Binding-site contacts:
Ligand atom O3 contacts residue VAL178 of chain 1.A at 3.9 Å.
Ligand atom N2 contacts residue ASN144 of chain 1.A at 2.9 Å (h-bond).
Ligand atom C8 contacts residue TRP12 of chain 1.A at 4.3 Å (hydrophobic).
Ligand atom O4 contacts residue ASN180 of chain 1.A at 3.0 Å (h-bond).
Ligand atom C6 contacts residue GLN121 of chain 1.A at 3.5 Å.
Ligand atom C5 contacts residue GLN121 of chain 1.A at 4.0 Å.
Ligand atom O4 contacts residue CYS122 of chain 1.A at 3.8 Å.
Ligand atom O2 contacts residue VAL178 of chain 1.A at 4.5 Å.
Ligand atom O7 contacts residue GLN121 of chain 1.A at 4.2 Å.
Ligand atom C8 contacts residue ASN144 of chain 1.A at 4.5 Å.
Ligand atom O2 contacts residue LEU123 of chain 1.A at 4.1 Å.
Ligand atom O4 contacts residue VAL178 of chain 1.A at 3.8 Å.
Ligand atom O5 contacts residue ASN144 of chain 1.A at 2.4 Å (h-bond).
Ligand atom C3 contacts residue ASN144 of chain 1.A at 3.8 Å.
Ligand atom O7 contacts residue ASN144 of chain 1.A at 3.4 Å (h-bond).
Ligand atom C4 contacts residue ASN180 of chain 1.A at 3.2 Å.
Ligand atom C5 contacts residue ASN144 of chain 1.A at 3.7 Å.
Ligand atom C6 contacts residue ASN180 of chain 1.A at 4.2 Å.
Ligand atom C7 contacts residue ASN144 of chain 1.A at 3.3 Å.
Ligand atom C2 contacts residue ASN144 of chain 1.A at 2.5 Å.
Ligand atom C3 contacts residue ASN180 of chain 1.A at 3.7 Å.
Ligand atom O4 contacts residue GLN121 of chain 1.A at 2.7 Å (h-bond).
Ligand atom C4 contacts residue CYS179 of chain 1.A at 4.3 Å (hydrophobic).
Ligand atom O3 contacts residue GLY181 of chain 1.A at 2.8 Å (h-bond).
Ligand atom O3 contacts residue CYS179 of chain 1.A at 3.6 Å.
Ligand atom O4 contacts residue CYS179 of chain 1.A at 3.5 Å.
Ligand atom O2 contacts residue TRP12 of chain 1.A at 4.2 Å.
Ligand atom C2 contacts residue LEU123 of chain 1.A at 4.3 Å (hydrophobic).
Ligand atom C1 contacts residue ARG5 of chain 1.A at 4.1 Å.
Ligand atom O5 contacts residue ARG5 of chain 1.A at 4.4 Å.
Ligand atom O5 contacts residue LEU123 of chain 1.A at 3.9 Å.
Ligand atom C3 contacts residue GLY181 of chain 1.A at 4.0 Å.
Ligand atom C2 contacts residue VAL178 of chain 1.A at 4.2 Å (hydrophobic).
Ligand atom C4 contacts residue ASN144 of chain 1.A at 4.2 Å.
Ligand atom O3 contacts residue ASN180 of chain 1.A at 2.9 Å (h-bond).
Ligand atom C1 contacts residue ASN144 of chain 1.A at 1.4 Å.
Ligand atom O5 contacts residue GLN121 of chain 1.A at 4.1 Å.
Ligand atom C1 contacts residue LEU123 of chain 1.A at 4.4 Å (hydrophobic).
Ligand atom C4 contacts residue GLN121 of chain 1.A at 3.8 Å.

Sequence of chain 1.A:
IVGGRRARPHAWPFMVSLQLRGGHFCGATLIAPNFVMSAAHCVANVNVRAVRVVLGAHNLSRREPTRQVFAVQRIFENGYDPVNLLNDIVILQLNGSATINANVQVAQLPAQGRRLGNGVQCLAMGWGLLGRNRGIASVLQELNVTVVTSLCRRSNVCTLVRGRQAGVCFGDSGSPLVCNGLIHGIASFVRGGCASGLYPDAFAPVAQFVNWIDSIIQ

A protein and the small-molecule ligand that binds it are described below.
Small molecule (SMILES): CC(=O)N[C@H]1[C@H](O[C@H]2[C@H](O)[C@@H](NC(C)=O)CO[C@@H]2CO[C@@H]2O[C@@H](C)[C@@H](O)[C@@H](O)[C@@H]2O)O[C@H](CO)[C@@H](O)[C@@H]1O